Sequence of chain 46.D:
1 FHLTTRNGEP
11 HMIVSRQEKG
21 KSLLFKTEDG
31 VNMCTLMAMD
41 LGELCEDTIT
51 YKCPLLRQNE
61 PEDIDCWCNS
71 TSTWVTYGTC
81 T

The protein below binds the small molecule below.
Small molecule (SMILES): OC[C@H]1O[C@@H](O)[C@@H](O)[C@@H](O)[C@@H]1O

Binding-site contacts:
Ligand atom O6 contacts residue NAG1 of chain 46.T at 4.5 Å.
Ligand atom C4 contacts residue BMA1 of chain 46.V at 3.6 Å.
Ligand atom C1 contacts residue NAG1 of chain 46.T at 1.7 Å.
Ligand atom C3 contacts residue NAG1 of chain 46.T at 4.1 Å.
Ligand atom O5 contacts residue NAG1 of chain 46.T at 2.5 Å (h-bond).
Ligand atom O3 contacts residue BMA1 of chain 46.V at 1.1 Å.
Ligand atom O2 contacts residue NAG1 of chain 46.T at 3.4 Å (h-bond).
Ligand atom C5 contacts residue NAG1 of chain 46.T at 3.8 Å.
Ligand atom C2 contacts residue HIS2 of chain 46.D at 4.5 Å.
Ligand atom C2 contacts residue BMA1 of chain 46.V at 3.2 Å.
Ligand atom O2 contacts residue BMA1 of chain 46.V at 3.0 Å (h-bond).
Ligand atom O2 contacts residue HIS2 of chain 46.D at 3.4 Å (h-bond).
Ligand atom O4 contacts residue BMA1 of chain 46.V at 4.0 Å.
Ligand atom C2 contacts residue NAG1 of chain 46.T at 2.9 Å.
Ligand atom C3 contacts residue BMA1 of chain 46.V at 2.5 Å.